Binding-site contacts:
Ligand atom CD1 contacts residue VAL79 of chain 1.B at 3.6 Å (hydrophobic).
Ligand atom CG contacts residue LEU75 of chain 1.B at 3.7 Å (hydrophobic).
Ligand atom CD2 contacts residue GLU83 of chain 1.B at 3.8 Å.
Ligand atom CD2 contacts residue GLN78 of chain 1.B at 4.1 Å.
Ligand atom CD1 contacts residue GLU245 of chain 1.B at 3.6 Å.
Ligand atom CD contacts residue GLU83 of chain 1.B at 3.8 Å.
Ligand atom CD2 contacts residue ILE61 of chain 1.B at 3.7 Å (hydrophobic).
Ligand atom CG contacts residue GLU245 of chain 1.B at 3.9 Å.
Ligand atom CD1 contacts residue ILE61 of chain 1.B at 3.6 Å (hydrophobic).
Ligand atom C contacts residue ILE61 of chain 1.B at 3.7 Å (hydrophobic).
Ligand atom CA contacts residue ILE61 of chain 1.B at 3.8 Å (hydrophobic).
Ligand atom N contacts residue GLU245 of chain 1.B at 3.3 Å (salt-bridge).
Ligand atom NE2 contacts residue LEU75 of chain 1.B at 3.9 Å.
Ligand atom CD2 contacts residue MET246 of chain 1.B at 3.9 Å (hydrophobic).
Ligand atom CD1 contacts residue LEU242 of chain 1.B at 4.0 Å (hydrophobic).
Ligand atom NE2 contacts residue LEU75 of chain 1.B at 3.4 Å.
Ligand atom CG1 contacts residue GLU245 of chain 1.B at 3.4 Å.
Ligand atom CD2 contacts residue VAL79 of chain 1.B at 3.3 Å (hydrophobic).
Ligand atom NE2 contacts residue VAL79 of chain 1.B at 3.7 Å.
Ligand atom C contacts residue GLU245 of chain 1.B at 3.9 Å.
Ligand atom CD2 contacts residue LEU75 of chain 1.B at 3.4 Å (hydrophobic).
Ligand atom CD2 contacts residue VAL79 of chain 1.B at 3.7 Å (hydrophobic).
Ligand atom CB contacts residue GLU245 of chain 1.B at 3.5 Å.
Ligand atom CA contacts residue GLU245 of chain 1.B at 3.4 Å.
Ligand atom CA contacts residue LYS65 of chain 1.B at 4.2 Å.
Ligand atom CD1 contacts residue GLN78 of chain 1.B at 3.8 Å.
Ligand atom CD contacts residue LEU75 of chain 1.B at 3.8 Å (hydrophobic).
Ligand atom O contacts residue ILE61 of chain 1.B at 3.5 Å.
Ligand atom CD1 contacts residue ASP241 of chain 1.B at 3.8 Å.
Ligand atom CD2 contacts residue PHE70 of chain 1.B at 4.1 Å (hydrophobic).
Ligand atom CD1 contacts residue LEU242 of chain 1.B at 3.6 Å (hydrophobic).
Ligand atom CB contacts residue LYS65 of chain 1.B at 3.9 Å.
Ligand atom C contacts residue LYS65 of chain 1.B at 3.7 Å.
Ligand atom N contacts residue ILE61 of chain 1.B at 3.9 Å.
Ligand atom CD2 contacts residue LEU82 of chain 1.B at 3.8 Å (hydrophobic).
Ligand atom O contacts residue LYS65 of chain 1.B at 3.0 Å (salt-bridge).
Ligand atom CG contacts residue LEU75 of chain 1.B at 4.1 Å (hydrophobic).
Ligand atom NZ contacts residue VAL79 of chain 1.B at 4.2 Å.
Ligand atom NZ contacts residue GLU83 of chain 1.B at 3.1 Å (salt-bridge).
Ligand atom CE contacts residue GLU83 of chain 1.B at 3.9 Å.

Sequence of chain 1.B:
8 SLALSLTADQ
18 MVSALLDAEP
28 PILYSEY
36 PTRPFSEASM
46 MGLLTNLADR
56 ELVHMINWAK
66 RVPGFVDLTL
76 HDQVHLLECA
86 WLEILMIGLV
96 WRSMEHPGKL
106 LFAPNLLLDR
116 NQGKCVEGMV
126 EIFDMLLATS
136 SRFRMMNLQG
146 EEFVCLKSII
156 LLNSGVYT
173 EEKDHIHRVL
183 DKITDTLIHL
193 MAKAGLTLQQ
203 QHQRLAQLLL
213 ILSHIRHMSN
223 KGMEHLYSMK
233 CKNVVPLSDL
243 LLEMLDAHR

This protein binds this small molecule.
Small molecule (SMILES): CC[C@H](C)[C@H](NC(=O)[C@@H](N)CCCCN)C(=O)N[C@@H](CC(C)C)C(=O)N[C@@H](CC1=NC=NC1)C(=O)N[C@@H](CCCN=C(N)N)C(=O)N[C@@H](CC(C)C)C(=O)N[C@@H](CC(C)C)C(=O)N[C@@H](CCC(N)=O)C(=O)N[C@H](C=O)CC(=O)O